Sequence of chain 1.A:
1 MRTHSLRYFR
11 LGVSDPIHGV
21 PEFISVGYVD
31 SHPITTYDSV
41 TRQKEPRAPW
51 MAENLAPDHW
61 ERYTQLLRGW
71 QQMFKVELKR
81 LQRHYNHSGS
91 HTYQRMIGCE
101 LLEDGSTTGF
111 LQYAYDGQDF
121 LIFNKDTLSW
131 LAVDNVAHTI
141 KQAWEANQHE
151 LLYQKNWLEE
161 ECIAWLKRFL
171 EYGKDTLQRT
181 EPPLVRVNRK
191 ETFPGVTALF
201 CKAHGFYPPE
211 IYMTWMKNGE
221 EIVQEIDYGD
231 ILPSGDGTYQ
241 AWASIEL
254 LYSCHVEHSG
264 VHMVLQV

The protein below binds the small molecule below.
Small molecule (SMILES): CC/C=N/c1c(NC[C@H](O)[C@H](O)[C@H](O)CO)[nH]c(=O)[nH]c1=O

Sequence of chain 1.G:
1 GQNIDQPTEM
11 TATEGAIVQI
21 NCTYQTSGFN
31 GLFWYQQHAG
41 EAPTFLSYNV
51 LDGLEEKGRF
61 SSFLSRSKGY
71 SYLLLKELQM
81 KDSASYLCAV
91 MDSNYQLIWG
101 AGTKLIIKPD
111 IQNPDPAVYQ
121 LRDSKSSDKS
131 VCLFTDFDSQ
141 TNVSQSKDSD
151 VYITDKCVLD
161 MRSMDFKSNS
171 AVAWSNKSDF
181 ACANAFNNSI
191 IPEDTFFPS

Binding-site contacts:
Ligand atom O4 contacts residue SER25 of chain 1.A at 3.5 Å (h-bond).
Ligand atom C8A contacts residue TRP70 of chain 1.A at 3.6 Å (hydrophobic).
Ligand atom C4 contacts residue TYR8 of chain 1.A at 3.6 Å (hydrophobic).
Ligand atom C7 contacts residue LYS44 of chain 1.A at 1.3 Å.
Ligand atom C4A contacts residue TYR8 of chain 1.A at 3.5 Å (hydrophobic).
Ligand atom O2' contacts residue TRP157 of chain 1.A at 3.5 Å (h-bond).
Ligand atom O3' contacts residue ILE97 of chain 1.A at 3.7 Å.
Ligand atom C5' contacts residue TYR153 of chain 1.A at 3.4 Å (hydrophobic).
Ligand atom C2 contacts residue TYR8 of chain 1.A at 3.5 Å (hydrophobic).
Ligand atom C2 contacts residue ARG10 of chain 1.A at 3.6 Å.
Ligand atom O2 contacts residue ARG10 of chain 1.A at 2.6 Å (salt-bridge).
Ligand atom C2' contacts residue TRP157 of chain 1.A at 3.5 Å (hydrophobic).
Ligand atom O3' contacts residue ARG10 of chain 1.A at 3.1 Å (salt-bridge).
Ligand atom C4A contacts residue TRP70 of chain 1.A at 3.7 Å (hydrophobic).
Ligand atom O5' contacts residue GLN154 of chain 1.A at 2.9 Å (h-bond).
Ligand atom O3' contacts residue ARG95 of chain 1.A at 3.0 Å (salt-bridge).
Ligand atom O4' contacts residue ARG95 of chain 1.A at 3.3 Å (salt-bridge).
Ligand atom O4' contacts residue ARG10 of chain 1.A at 2.8 Å (salt-bridge).
Ligand atom N5 contacts residue LYS44 of chain 1.A at 3.6 Å.
Ligand atom C4' contacts residue TYR95 of chain 1.G at 3.6 Å (hydrophobic).
Ligand atom N5 contacts residue TYR8 of chain 1.A at 3.5 Å.
Ligand atom O5' contacts residue TYR153 of chain 1.A at 2.4 Å (h-bond).
Ligand atom C8 contacts residue TYR8 of chain 1.A at 3.4 Å (hydrophobic).
Ligand atom O2 contacts residue SER25 of chain 1.A at 3.4 Å (h-bond).
Ligand atom N3 contacts residue SER25 of chain 1.A at 2.7 Å (h-bond).
Ligand atom C3' contacts residue TRP70 of chain 1.A at 3.6 Å (hydrophobic).
Ligand atom C1' contacts residue TYR8 of chain 1.A at 3.6 Å (hydrophobic).
Ligand atom C5' contacts residue GLN154 of chain 1.A at 3.7 Å.
Ligand atom C2 contacts residue SER25 of chain 1.A at 3.5 Å.
Ligand atom O2' contacts residue TYR95 of chain 1.G at 2.8 Å (h-bond).
Ligand atom C8 contacts residue LYS44 of chain 1.A at 2.5 Å.
Ligand atom O2 contacts residue TYR8 of chain 1.A at 3.7 Å.
Ligand atom N1 contacts residue TYR8 of chain 1.A at 3.6 Å.
Ligand atom C1' contacts residue TRP157 of chain 1.A at 3.5 Å (hydrophobic).
Ligand atom C3' contacts residue ARG10 of chain 1.A at 3.6 Å.
Ligand atom C4 contacts residue SER25 of chain 1.A at 3.6 Å.
Ligand atom C6 contacts residue TYR8 of chain 1.A at 3.6 Å (hydrophobic).
Ligand atom C6 contacts residue LYS44 of chain 1.A at 2.5 Å.
Ligand atom C7 contacts residue TYR63 of chain 1.A at 3.6 Å (hydrophobic).
Ligand atom O4 contacts residue LEU67 of chain 1.A at 3.5 Å.